Sequence of chain 1.A:
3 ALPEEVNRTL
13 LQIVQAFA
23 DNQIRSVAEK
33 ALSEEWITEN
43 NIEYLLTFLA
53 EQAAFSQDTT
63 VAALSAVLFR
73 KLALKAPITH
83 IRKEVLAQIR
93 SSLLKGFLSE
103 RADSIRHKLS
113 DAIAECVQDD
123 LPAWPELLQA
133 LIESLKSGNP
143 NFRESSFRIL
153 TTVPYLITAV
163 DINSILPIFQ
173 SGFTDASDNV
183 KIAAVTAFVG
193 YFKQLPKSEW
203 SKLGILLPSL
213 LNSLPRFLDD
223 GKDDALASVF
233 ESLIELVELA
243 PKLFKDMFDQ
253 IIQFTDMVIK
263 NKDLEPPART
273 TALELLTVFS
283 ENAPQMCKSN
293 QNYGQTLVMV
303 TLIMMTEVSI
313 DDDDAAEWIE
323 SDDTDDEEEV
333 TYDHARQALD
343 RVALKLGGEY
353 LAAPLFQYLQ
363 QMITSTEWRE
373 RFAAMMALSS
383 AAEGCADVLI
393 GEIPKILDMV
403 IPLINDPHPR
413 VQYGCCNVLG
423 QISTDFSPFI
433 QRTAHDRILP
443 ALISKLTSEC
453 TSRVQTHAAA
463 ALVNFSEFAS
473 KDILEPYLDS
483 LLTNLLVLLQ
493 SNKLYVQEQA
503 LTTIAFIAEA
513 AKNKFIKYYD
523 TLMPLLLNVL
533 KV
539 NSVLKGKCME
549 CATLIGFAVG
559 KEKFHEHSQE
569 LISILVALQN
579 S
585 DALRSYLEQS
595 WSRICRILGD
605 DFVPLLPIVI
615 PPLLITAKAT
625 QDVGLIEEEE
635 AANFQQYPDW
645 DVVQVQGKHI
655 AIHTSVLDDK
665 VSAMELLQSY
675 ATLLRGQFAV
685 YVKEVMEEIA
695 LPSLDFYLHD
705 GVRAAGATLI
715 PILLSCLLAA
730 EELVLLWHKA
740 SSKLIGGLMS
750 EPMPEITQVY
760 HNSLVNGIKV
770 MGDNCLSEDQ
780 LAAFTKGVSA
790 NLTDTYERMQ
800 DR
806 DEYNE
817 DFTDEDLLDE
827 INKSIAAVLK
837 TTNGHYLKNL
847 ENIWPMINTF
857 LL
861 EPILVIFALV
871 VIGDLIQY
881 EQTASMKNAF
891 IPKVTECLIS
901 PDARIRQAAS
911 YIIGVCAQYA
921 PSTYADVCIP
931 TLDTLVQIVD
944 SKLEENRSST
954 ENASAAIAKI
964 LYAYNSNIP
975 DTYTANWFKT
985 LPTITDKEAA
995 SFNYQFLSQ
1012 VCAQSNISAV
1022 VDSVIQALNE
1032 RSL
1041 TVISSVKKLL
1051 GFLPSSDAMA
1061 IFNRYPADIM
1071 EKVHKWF

This small molecule binds to this protein.
Small molecule (SMILES): CC(C)[C@H](NC(=O)[C@H](CCCCN)NC(=O)[C@@H](N)Cc1ccccc1)C(=O)N[C@@H](CO)C(=O)N[C@@H](CCCCN)C(=O)N[C@@H](CC(N)=O)C(=O)N[C@@H](CO)C(=O)N[C@H](C=O)[C@@H](C)O

Binding-site contacts:
Ligand atom O contacts residue GLN339 of chain 1.A at 3.9 Å.
Ligand atom O contacts residue ASN466 of chain 1.A at 2.7 Å (h-bond).
Ligand atom NZ contacts residue SER382 of chain 1.A at 3.5 Å (h-bond).
Ligand atom N contacts residue GLN423 of chain 1.A at 3.8 Å.
Ligand atom OG1 contacts residue GLN339 of chain 1.A at 3.7 Å.
Ligand atom C contacts residue ASN466 of chain 1.A at 3.9 Å.
Ligand atom CG contacts residue ASN466 of chain 1.A at 3.8 Å.
Ligand atom CA contacts residue GLN501 of chain 1.A at 3.6 Å.
Ligand atom NZ contacts residue ASP342 of chain 1.A at 3.3 Å (salt-bridge).
Ligand atom N contacts residue GLN423 of chain 1.A at 3.9 Å.
Ligand atom CA contacts residue GLN339 of chain 1.A at 3.5 Å.
Ligand atom O contacts residue GLN501 of chain 1.A at 2.8 Å (h-bond).
Ligand atom N contacts residue GLN339 of chain 1.A at 3.5 Å (h-bond).
Ligand atom CG2 contacts residue HIS459 of chain 1.A at 3.4 Å.
Ligand atom CG contacts residue ASP335 of chain 1.A at 3.9 Å.
Ligand atom N contacts residue ASN466 of chain 1.A at 2.9 Å (h-bond).
Ligand atom C contacts residue ASN466 of chain 1.A at 3.7 Å.
Ligand atom OD1 contacts residue ASP335 of chain 1.A at 3.5 Å (salt-bridge).
Ligand atom N contacts residue GLN339 of chain 1.A at 3.9 Å.
Ligand atom CA contacts residue GLN423 of chain 1.A at 3.3 Å.
Ligand atom O contacts residue ALA462 of chain 1.A at 3.2 Å.
Ligand atom CA contacts residue ASN466 of chain 1.A at 3.6 Å.
Ligand atom CB contacts residue ASN466 of chain 1.A at 3.4 Å.
Ligand atom OD1 contacts residue GLN339 of chain 1.A at 3.9 Å.
Ligand atom C contacts residue GLN423 of chain 1.A at 3.5 Å.
Ligand atom O contacts residue GLN423 of chain 1.A at 3.8 Å.
Ligand atom C contacts residue ALA462 of chain 1.A at 3.9 Å (hydrophobic).
Ligand atom CE contacts residue ASP342 of chain 1.A at 3.3 Å.
Ligand atom ND2 contacts residue ASP327 of chain 1.A at 3.5 Å (salt-bridge).
Ligand atom O contacts residue ALA462 of chain 1.A at 3.9 Å.
Ligand atom NZ contacts residue GLU385 of chain 1.A at 3.1 Å (salt-bridge).
Ligand atom CG1 contacts residue ASN419 of chain 1.A at 3.3 Å.
Ligand atom CG1 contacts residue GLN423 of chain 1.A at 3.6 Å.
Ligand atom NZ contacts residue GLU469 of chain 1.A at 2.8 Å (salt-bridge).
Ligand atom N contacts residue GLN501 of chain 1.A at 2.9 Å (h-bond).
Ligand atom CD contacts residue ASP342 of chain 1.A at 3.4 Å.
Ligand atom ND2 contacts residue ASP335 of chain 1.A at 3.6 Å.
Ligand atom C contacts residue GLN501 of chain 1.A at 3.5 Å.
Ligand atom CE contacts residue GLU385 of chain 1.A at 3.2 Å.
Ligand atom NZ contacts residue ASP427 of chain 1.A at 3.8 Å.